Binding-site contacts:
Ligand atom C18 contacts residue GLY95 of chain 1.D at 3.5 Å.
Ligand atom C8 contacts residue LEU142 of chain 1.D at 3.5 Å (hydrophobic).
Ligand atom C24 contacts residue MET89 of chain 1.D at 3.3 Å (hydrophobic).
Ligand atom C24 contacts residue ALA41 of chain 1.D at 3.7 Å (hydrophobic).
Ligand atom C20 contacts residue GLU90 of chain 1.D at 3.4 Å.
Ligand atom C1 contacts residue ASP162 of chain 1.D at 3.6 Å.
Ligand atom C2 contacts residue GLY20 of chain 1.D at 3.8 Å.
Ligand atom C14 contacts residue ASP99 of chain 1.D at 3.4 Å.
Ligand atom C19 contacts residue TYR91 of chain 1.D at 3.7 Å (hydrophobic).
Ligand atom C4 contacts residue ASP162 of chain 1.D at 3.8 Å.
Ligand atom C23 contacts residue GLU90 of chain 1.D at 3.5 Å.
Ligand atom C13 contacts residue GLY95 of chain 1.D at 3.7 Å.
Ligand atom N3 contacts residue CYS92 of chain 1.D at 3.0 Å (h-bond).
Ligand atom C7 contacts residue VAL19 of chain 1.D at 3.5 Å (hydrophobic).
Ligand atom C2 contacts residue HIS21 of chain 1.D at 3.5 Å.
Ligand atom C20 contacts residue LEU142 of chain 1.D at 3.6 Å (hydrophobic).
Ligand atom N5 contacts residue TYR91 of chain 1.D at 3.8 Å.
Ligand atom C20 contacts residue CYS92 of chain 1.D at 3.7 Å (hydrophobic).
Ligand atom C21 contacts residue ALA41 of chain 1.D at 3.8 Å (hydrophobic).
Ligand atom C10 contacts residue CYS92 of chain 1.D at 3.6 Å (hydrophobic).
Ligand atom C19 contacts residue GLY95 of chain 1.D at 3.6 Å.
Ligand atom N5 contacts residue CYS92 of chain 1.D at 2.9 Å (h-bond).
Ligand atom N2 contacts residue LEU142 of chain 1.D at 3.8 Å.
Ligand atom C16 contacts residue ASP99 of chain 1.D at 3.8 Å.
Ligand atom C3 contacts residue HIS21 of chain 1.D at 3.6 Å.
Ligand atom C22 contacts residue LEU142 of chain 1.D at 3.7 Å (hydrophobic).
Ligand atom N4 contacts residue ASP99 of chain 1.D at 2.8 Å (salt-bridge).
Ligand atom C19 contacts residue CYS92 of chain 1.D at 3.5 Å (hydrophobic).
Ligand atom N3 contacts residue TYR91 of chain 1.D at 3.5 Å.
Ligand atom C3 contacts residue GLY22 of chain 1.D at 3.6 Å.
Ligand atom C20 contacts residue ALA41 of chain 1.D at 3.5 Å (hydrophobic).
Ligand atom C16 contacts residue VAL19 of chain 1.D at 3.4 Å (hydrophobic).
Ligand atom C17 contacts residue VAL19 of chain 1.D at 3.3 Å (hydrophobic).
Ligand atom C21 contacts residue LEU142 of chain 1.D at 3.4 Å (hydrophobic).
Ligand atom C4 contacts residue LYS43 of chain 1.D at 3.8 Å.
Ligand atom C15 contacts residue ASP99 of chain 1.D at 3.5 Å.
Ligand atom C5 contacts residue GLN139 of chain 1.D at 3.4 Å.
Ligand atom C23 contacts residue MET89 of chain 1.D at 3.8 Å (hydrophobic).
Ligand atom C10 contacts residue GLY95 of chain 1.D at 3.8 Å.
Ligand atom N2 contacts residue VAL19 of chain 1.D at 3.7 Å.

Sequence of chain 1.D:
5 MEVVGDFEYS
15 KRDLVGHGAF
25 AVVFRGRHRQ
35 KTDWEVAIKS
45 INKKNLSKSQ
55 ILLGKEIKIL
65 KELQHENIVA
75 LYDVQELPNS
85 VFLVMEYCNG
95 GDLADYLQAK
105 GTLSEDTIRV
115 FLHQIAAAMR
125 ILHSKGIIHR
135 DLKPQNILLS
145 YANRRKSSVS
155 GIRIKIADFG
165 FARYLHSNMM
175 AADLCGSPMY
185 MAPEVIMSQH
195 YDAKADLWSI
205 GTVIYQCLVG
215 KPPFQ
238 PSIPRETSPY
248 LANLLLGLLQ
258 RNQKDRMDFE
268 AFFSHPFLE

The small molecule below binds the protein below.
Small molecule (SMILES): CN1CCc2cc(Nc3ncc(C4CC4)c(NCCCNC(=O)C4CCC4)n3)ccc2C1